The small molecule below binds the protein below.
Small molecule (SMILES): CC(=O)N[C@H](C(=O)N[C@@H](CCCN=C(N)N)C(=O)N[C@@H](CO)C(=O)N[C@@H](CCCCN)C(=O)N[C@@H](Cc1ccc(O)cc1)C(=O)N[C@@H](Cc1ccccc1)C(=O)N[C@H](C=O)CCCCN)C(C)C

Binding-site contacts:
Ligand atom CH3 contacts residue THR31 of chain 1.A at 3.2 Å.
Ligand atom C contacts residue LEU30 of chain 1.A at 3.6 Å (hydrophobic).
Ligand atom N contacts residue LEU30 of chain 1.A at 3.5 Å.
Ligand atom CE2 contacts residue TYR149 of chain 1.A at 3.7 Å (hydrophobic).
Ligand atom CD2 contacts residue GLU201 of chain 1.A at 3.6 Å.
Ligand atom CE1 contacts residue CYS204 of chain 1.A at 3.8 Å (hydrophobic).
Ligand atom CE1 contacts residue GLU201 of chain 1.A at 3.8 Å.
Ligand atom C contacts residue THR31 of chain 1.A at 3.2 Å.
Ligand atom CZ contacts residue MET145 of chain 1.A at 3.8 Å (hydrophobic).
Ligand atom CZ contacts residue GLU148 of chain 1.A at 3.0 Å.
Ligand atom CE2 contacts residue MET145 of chain 1.A at 3.6 Å (hydrophobic).
Ligand atom CE2 contacts residue GLU148 of chain 1.A at 3.2 Å.
Ligand atom CB contacts residue GLU201 of chain 1.A at 3.4 Å.
Ligand atom O contacts residue THR31 of chain 1.A at 2.8 Å (h-bond).
Ligand atom CA contacts residue GLU201 of chain 1.A at 3.4 Å.
Ligand atom CD1 contacts residue MET145 of chain 1.A at 3.7 Å (hydrophobic).
Ligand atom CD1 contacts residue GLU201 of chain 1.A at 3.7 Å.
Ligand atom CG contacts residue MET145 of chain 1.A at 3.5 Å (hydrophobic).
Ligand atom OH contacts residue GLU148 of chain 1.A at 2.1 Å (salt-bridge).
Ligand atom CE1 contacts residue TRP198 of chain 1.A at 3.4 Å (hydrophobic).
Ligand atom CB contacts residue GLU201 of chain 1.A at 3.6 Å.
Ligand atom C contacts residue GLU201 of chain 1.A at 3.5 Å.
Ligand atom N contacts residue THR31 of chain 1.A at 2.6 Å (h-bond).
Ligand atom CB contacts residue TYR149 of chain 1.A at 3.5 Å (hydrophobic).
Ligand atom CD2 contacts residue MET145 of chain 1.A at 3.4 Å (hydrophobic).
Ligand atom CE contacts residue GLU148 of chain 1.A at 3.7 Å.
Ligand atom CZ contacts residue MET145 of chain 1.A at 3.6 Å (hydrophobic).
Ligand atom CA contacts residue GLU201 of chain 1.A at 3.5 Å.
Ligand atom CA contacts residue THR31 of chain 1.A at 3.6 Å.
Ligand atom N contacts residue GLU201 of chain 1.A at 2.6 Å (salt-bridge).
Ligand atom C contacts residue THR31 of chain 1.A at 3.7 Å.
Ligand atom CA contacts residue LEU30 of chain 1.A at 3.8 Å (hydrophobic).
Ligand atom CZ contacts residue CYS204 of chain 1.A at 3.5 Å (hydrophobic).
Ligand atom CG2 contacts residue ASN29 of chain 1.A at 3.4 Å.
Ligand atom CE1 contacts residue MET145 of chain 1.A at 3.8 Å (hydrophobic).
Ligand atom O contacts residue LEU30 of chain 1.A at 3.4 Å.
Ligand atom CD2 contacts residue TYR149 of chain 1.A at 3.5 Å (hydrophobic).
Ligand atom CG contacts residue GLU201 of chain 1.A at 3.6 Å.
Ligand atom CB contacts residue ASN29 of chain 1.A at 3.7 Å.
Ligand atom OG contacts residue TYR149 of chain 1.A at 2.9 Å (h-bond).

Sequence of chain 1.A:
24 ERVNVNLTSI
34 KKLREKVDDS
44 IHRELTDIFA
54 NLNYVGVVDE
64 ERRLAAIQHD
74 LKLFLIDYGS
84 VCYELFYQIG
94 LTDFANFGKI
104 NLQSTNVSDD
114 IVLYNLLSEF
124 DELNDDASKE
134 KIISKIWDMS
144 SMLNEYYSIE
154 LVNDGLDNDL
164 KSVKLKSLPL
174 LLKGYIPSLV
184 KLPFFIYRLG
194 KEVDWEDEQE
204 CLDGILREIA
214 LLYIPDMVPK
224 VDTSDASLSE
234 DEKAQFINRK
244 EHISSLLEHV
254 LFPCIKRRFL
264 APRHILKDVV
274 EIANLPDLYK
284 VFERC